Sequence of chain 1.A:
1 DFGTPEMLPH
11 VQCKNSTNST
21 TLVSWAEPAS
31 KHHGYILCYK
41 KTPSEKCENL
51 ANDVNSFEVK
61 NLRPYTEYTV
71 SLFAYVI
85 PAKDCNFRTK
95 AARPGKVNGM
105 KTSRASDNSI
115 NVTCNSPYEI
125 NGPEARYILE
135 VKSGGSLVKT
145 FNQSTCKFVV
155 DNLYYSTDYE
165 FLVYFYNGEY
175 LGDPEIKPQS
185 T

Binding-site contacts:
Ligand atom C1 contacts residue ASN115 of chain 1.A at 1.4 Å.
Ligand atom N2 contacts residue ALA109 of chain 1.A at 4.2 Å.
Ligand atom O5 contacts residue VAL153 of chain 1.A at 4.2 Å.
Ligand atom C5 contacts residue VAL153 of chain 1.A at 4.5 Å (hydrophobic).
Ligand atom O7 contacts residue SER107 of chain 1.A at 3.5 Å (h-bond).
Ligand atom O7 contacts residue ARG108 of chain 1.A at 4.3 Å.
Ligand atom C8 contacts residue ARG108 of chain 1.A at 3.2 Å.
Ligand atom C5 contacts residue ASN115 of chain 1.A at 3.6 Å.
Ligand atom N2 contacts residue ASN115 of chain 1.A at 3.0 Å (h-bond).
Ligand atom C1 contacts residue ALA109 of chain 1.A at 4.1 Å (hydrophobic).
Ligand atom C7 contacts residue ALA109 of chain 1.A at 4.2 Å (hydrophobic).
Ligand atom C4 contacts residue ASN115 of chain 1.A at 4.2 Å.
Ligand atom C3 contacts residue ASN115 of chain 1.A at 3.8 Å.
Ligand atom C2 contacts residue ASN115 of chain 1.A at 2.5 Å.
Ligand atom O7 contacts residue ASN115 of chain 1.A at 2.9 Å (h-bond).
Ligand atom C8 contacts residue ALA109 of chain 1.A at 4.0 Å (hydrophobic).
Ligand atom C7 contacts residue ASN115 of chain 1.A at 3.2 Å.
Ligand atom C7 contacts residue ARG108 of chain 1.A at 4.0 Å.
Ligand atom C6 contacts residue VAL153 of chain 1.A at 4.1 Å (hydrophobic).
Ligand atom O5 contacts residue ASN115 of chain 1.A at 2.3 Å (h-bond).

The protein below binds the small molecule below.
Small molecule (SMILES): CC(=O)N[C@@H]1[C@@H](O)[C@H](O)[C@@H](CO)O[C@H]1O